Binding-site contacts:
Ligand atom OX1 contacts residue ARG70 of chain 1.B at 2.9 Å (salt-bridge).
Ligand atom CX9 contacts residue PHE203 of chain 1.B at 3.9 Å (hydrophobic).
Ligand atom CX6 contacts residue LEU226 of chain 1.B at 3.7 Å (hydrophobic).
Ligand atom CX3 contacts residue SER27 of chain 1.B at 3.8 Å.
Ligand atom CXB contacts residue LEU202 of chain 1.B at 4.0 Å (hydrophobic).
Ligand atom CX8 contacts residue GLY183 of chain 1.B at 3.3 Å.
Ligand atom CX2 contacts residue TRP155 of chain 1.B at 3.9 Å (hydrophobic).
Ligand atom OH contacts residue SER27 of chain 1.B at 3.6 Å.
Ligand atom OX1 contacts residue HIS60 of chain 1.B at 2.9 Å (h-bond).
Ligand atom CX5 contacts residue LEU226 of chain 1.B at 4.0 Å (hydrophobic).
Ligand atom CX6 contacts residue TRP155 of chain 1.B at 3.9 Å (hydrophobic).
Ligand atom OX2 contacts residue SER27 of chain 1.B at 3.9 Å.
Ligand atom CXC contacts residue HIS60 of chain 1.B at 3.6 Å.
Ligand atom CX8 contacts residue PHE203 of chain 1.B at 4.0 Å (hydrophobic).
Ligand atom CX5 contacts residue TRP155 of chain 1.B at 3.5 Å (hydrophobic).
Ligand atom CX3 contacts residue TRP155 of chain 1.B at 3.6 Å (hydrophobic).
Ligand atom CX5 contacts residue PRO28 of chain 1.B at 4.0 Å (hydrophobic).
Ligand atom OH contacts residue PRO28 of chain 1.B at 3.5 Å.
Ligand atom OX2 contacts residue ARG70 of chain 1.B at 3.3 Å (salt-bridge).
Ligand atom CXA contacts residue PHE203 of chain 1.B at 3.8 Å (hydrophobic).
Ligand atom CXB contacts residue PHE203 of chain 1.B at 3.8 Å (hydrophobic).
Ligand atom CX9 contacts residue GLY183 of chain 1.B at 3.5 Å.
Ligand atom OX1 contacts residue SER27 of chain 1.B at 2.8 Å (h-bond).
Ligand atom CX9 contacts residue PHE61 of chain 1.B at 3.6 Å (hydrophobic).
Ligand atom OH contacts residue HIS60 of chain 1.B at 3.4 Å (h-bond).
Ligand atom CXB contacts residue HIS60 of chain 1.B at 3.5 Å.
Ligand atom CX8 contacts residue LEU152 of chain 1.B at 3.9 Å (hydrophobic).
Ligand atom CX1 contacts residue PRO28 of chain 1.B at 3.7 Å (hydrophobic).
Ligand atom CX4 contacts residue TRP155 of chain 1.B at 3.4 Å (hydrophobic).
Ligand atom OH contacts residue PHE203 of chain 1.B at 3.9 Å.
Ligand atom SX1 contacts residue ARG70 of chain 1.B at 3.7 Å.
Ligand atom OX2 contacts residue GLY73 of chain 1.B at 3.2 Å.
Ligand atom CX7 contacts residue PHE203 of chain 1.B at 3.9 Å (hydrophobic).
Ligand atom CXC contacts residue PHE203 of chain 1.B at 3.8 Å (hydrophobic).
Ligand atom CX4 contacts residue SER27 of chain 1.B at 4.0 Å.
Ligand atom CXA contacts residue PHE61 of chain 1.B at 4.0 Å (hydrophobic).
Ligand atom SX1 contacts residue SER27 of chain 1.B at 3.7 Å.
Ligand atom CX6 contacts residue TRP228 of chain 1.B at 4.0 Å (hydrophobic).
Ligand atom CX6 contacts residue PRO28 of chain 1.B at 3.5 Å (hydrophobic).
Ligand atom OX2 contacts residue PRO76 of chain 1.B at 3.6 Å.

Sequence of chain 1.B:
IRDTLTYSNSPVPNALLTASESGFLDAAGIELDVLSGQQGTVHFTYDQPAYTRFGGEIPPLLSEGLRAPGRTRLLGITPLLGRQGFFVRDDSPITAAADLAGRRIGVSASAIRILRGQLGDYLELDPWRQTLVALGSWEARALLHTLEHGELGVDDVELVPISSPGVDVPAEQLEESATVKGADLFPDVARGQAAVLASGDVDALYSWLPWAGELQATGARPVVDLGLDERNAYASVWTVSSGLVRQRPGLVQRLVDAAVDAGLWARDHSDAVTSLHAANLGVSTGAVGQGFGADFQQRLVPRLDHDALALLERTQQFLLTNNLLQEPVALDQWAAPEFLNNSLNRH

A small-molecule ligand and the protein it binds are described below.
Small molecule (SMILES): O=[S@@](O)c1ccccc1-c1ccccc1O